Sequence of chain 1.B:
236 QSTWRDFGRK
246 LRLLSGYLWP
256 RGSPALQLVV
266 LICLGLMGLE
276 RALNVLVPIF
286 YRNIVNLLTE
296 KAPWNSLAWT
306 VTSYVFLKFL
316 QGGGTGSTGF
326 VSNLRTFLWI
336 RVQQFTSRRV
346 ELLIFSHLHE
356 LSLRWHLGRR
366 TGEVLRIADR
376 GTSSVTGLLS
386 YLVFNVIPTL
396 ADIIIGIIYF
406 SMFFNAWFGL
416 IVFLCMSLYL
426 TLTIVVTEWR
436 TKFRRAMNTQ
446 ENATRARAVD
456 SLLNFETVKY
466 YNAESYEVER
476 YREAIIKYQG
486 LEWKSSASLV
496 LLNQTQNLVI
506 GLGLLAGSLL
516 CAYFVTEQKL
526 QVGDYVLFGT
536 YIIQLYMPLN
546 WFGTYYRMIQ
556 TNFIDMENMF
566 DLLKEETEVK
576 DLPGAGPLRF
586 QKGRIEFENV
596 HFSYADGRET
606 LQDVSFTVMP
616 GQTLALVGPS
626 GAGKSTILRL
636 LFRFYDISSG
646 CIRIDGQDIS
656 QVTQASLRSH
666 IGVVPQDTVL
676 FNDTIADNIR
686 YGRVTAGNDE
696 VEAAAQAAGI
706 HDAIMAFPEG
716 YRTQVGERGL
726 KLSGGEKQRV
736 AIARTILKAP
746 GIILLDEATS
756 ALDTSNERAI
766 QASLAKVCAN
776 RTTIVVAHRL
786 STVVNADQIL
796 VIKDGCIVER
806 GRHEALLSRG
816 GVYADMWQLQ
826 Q

Binding-site contacts:
Ligand atom CBA contacts residue MET272 of chain 1.B at 3.8 Å (hydrophobic).
Ligand atom CAE contacts residue ALA277 of chain 1.B at 3.6 Å (hydrophobic).
Ligand atom CAA contacts residue ALA396 of chain 1.B at 4.3 Å (hydrophobic).
Ligand atom CBB contacts residue ILE400 of chain 1.B at 4.2 Å (hydrophobic).
Ligand atom CAC contacts residue ILE400 of chain 1.B at 3.6 Å (hydrophobic).
Ligand atom CAB contacts residue MET272 of chain 1.B at 3.7 Å (hydrophobic).
Ligand atom CAD contacts residue ALA277 of chain 1.B at 4.2 Å (hydrophobic).

The small molecule below binds the protein below.
Small molecule (SMILES): CC(C)CCC[C@@H](C)[C@H]1CC[C@H]2[C@@H]3CC=C4C[C@@H](OC(=O)CCC(=O)O)CC[C@]4(C)[C@H]3CC[C@]12C